Binding-site contacts:
Ligand atom O3 contacts residue ASN120 of chain 1.A at 4.4 Å.
Ligand atom C4 contacts residue ASN120 of chain 1.A at 3.3 Å.
Ligand atom N2 contacts residue THR122 of chain 1.A at 4.1 Å.
Ligand atom C6 contacts residue VAL125 of chain 1.A at 3.7 Å (hydrophobic).
Ligand atom O7 contacts residue ASN123 of chain 1.A at 4.5 Å.
Ligand atom C8 contacts residue THR122 of chain 1.A at 3.4 Å.
Ligand atom C7 contacts residue THR122 of chain 1.A at 3.5 Å.
Ligand atom N2 contacts residue ASN120 of chain 1.A at 3.6 Å (h-bond).
Ligand atom C5 contacts residue ASN120 of chain 1.A at 3.1 Å.
Ligand atom O5 contacts residue VAL125 of chain 1.A at 3.7 Å.
Ligand atom N2 contacts residue ASN123 of chain 1.A at 3.8 Å.
Ligand atom C7 contacts residue ASN123 of chain 1.A at 4.1 Å.
Ligand atom C1 contacts residue ASN123 of chain 1.A at 3.3 Å.
Ligand atom C5 contacts residue VAL125 of chain 1.A at 4.1 Å (hydrophobic).
Ligand atom C2 contacts residue ASN123 of chain 1.A at 4.1 Å.
Ligand atom C7 contacts residue ASN120 of chain 1.A at 4.1 Å.
Ligand atom O6 contacts residue VAL125 of chain 1.A at 4.5 Å.
Ligand atom O7 contacts residue ASN120 of chain 1.A at 3.7 Å.
Ligand atom O5 contacts residue ASN120 of chain 1.A at 2.4 Å (h-bond).
Ligand atom O7 contacts residue THR122 of chain 1.A at 3.6 Å.
Ligand atom O5 contacts residue ASN123 of chain 1.A at 3.4 Å (h-bond).
Ligand atom C1 contacts residue ASN120 of chain 1.A at 1.4 Å.
Ligand atom C3 contacts residue ASN120 of chain 1.A at 3.5 Å.
Ligand atom C6 contacts residue ASN120 of chain 1.A at 3.3 Å.
Ligand atom C2 contacts residue ASN120 of chain 1.A at 2.5 Å.

A small-molecule ligand and the protein it binds are described below.
Small molecule (SMILES): CC(=O)N[C@@H]1[C@@H](O)[C@H](O)[C@@H](CO)O[C@H]1O

Sequence of chain 1.A:
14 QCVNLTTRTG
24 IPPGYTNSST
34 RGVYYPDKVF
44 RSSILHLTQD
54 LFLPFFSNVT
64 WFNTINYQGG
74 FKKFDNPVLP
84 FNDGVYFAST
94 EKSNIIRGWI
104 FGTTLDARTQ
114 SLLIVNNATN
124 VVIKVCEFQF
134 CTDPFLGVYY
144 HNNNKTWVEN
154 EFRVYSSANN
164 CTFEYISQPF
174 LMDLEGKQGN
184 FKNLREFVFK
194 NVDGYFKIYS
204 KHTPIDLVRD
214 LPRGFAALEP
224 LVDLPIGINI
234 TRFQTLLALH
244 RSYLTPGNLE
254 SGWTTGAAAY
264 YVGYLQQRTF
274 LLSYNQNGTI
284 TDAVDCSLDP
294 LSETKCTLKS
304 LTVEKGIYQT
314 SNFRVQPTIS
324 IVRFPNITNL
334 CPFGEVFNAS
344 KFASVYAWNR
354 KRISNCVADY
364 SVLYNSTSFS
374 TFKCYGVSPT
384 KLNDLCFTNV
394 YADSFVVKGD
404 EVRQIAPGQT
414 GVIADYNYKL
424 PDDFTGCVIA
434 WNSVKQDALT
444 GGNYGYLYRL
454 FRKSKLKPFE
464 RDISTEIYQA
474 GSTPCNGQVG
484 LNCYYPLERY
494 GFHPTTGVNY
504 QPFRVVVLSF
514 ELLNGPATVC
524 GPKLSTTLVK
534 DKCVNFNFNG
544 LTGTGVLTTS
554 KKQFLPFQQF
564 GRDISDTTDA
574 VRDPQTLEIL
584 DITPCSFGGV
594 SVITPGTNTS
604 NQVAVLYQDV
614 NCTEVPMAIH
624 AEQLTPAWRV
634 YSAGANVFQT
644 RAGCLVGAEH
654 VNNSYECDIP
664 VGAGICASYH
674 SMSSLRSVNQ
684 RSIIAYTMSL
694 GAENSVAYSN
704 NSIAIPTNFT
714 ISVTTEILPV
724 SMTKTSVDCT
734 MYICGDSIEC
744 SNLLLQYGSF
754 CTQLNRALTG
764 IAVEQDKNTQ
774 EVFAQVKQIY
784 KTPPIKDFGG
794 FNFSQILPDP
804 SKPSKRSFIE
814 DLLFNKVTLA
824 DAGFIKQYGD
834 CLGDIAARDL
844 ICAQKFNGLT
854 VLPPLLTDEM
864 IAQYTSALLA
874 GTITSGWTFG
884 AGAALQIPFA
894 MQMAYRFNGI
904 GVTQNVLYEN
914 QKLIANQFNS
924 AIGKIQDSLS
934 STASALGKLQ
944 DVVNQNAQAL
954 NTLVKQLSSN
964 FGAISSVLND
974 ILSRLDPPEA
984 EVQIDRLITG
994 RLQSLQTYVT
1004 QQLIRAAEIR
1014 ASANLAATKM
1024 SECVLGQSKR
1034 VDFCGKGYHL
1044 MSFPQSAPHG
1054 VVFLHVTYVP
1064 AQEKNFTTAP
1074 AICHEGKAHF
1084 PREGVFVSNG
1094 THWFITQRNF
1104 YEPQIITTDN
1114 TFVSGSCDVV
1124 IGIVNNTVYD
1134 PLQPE